Binding-site contacts:
Ligand atom C5 contacts residue ARG255 of chain 1.A at 4.0 Å.
Ligand atom C2 contacts residue ARG255 of chain 1.A at 4.0 Å.
Ligand atom O7 contacts residue GLU258 of chain 1.A at 3.2 Å (salt-bridge).
Ligand atom C4 contacts residue ARG255 of chain 1.A at 4.3 Å.
Ligand atom C6 contacts residue ARG255 of chain 1.A at 3.4 Å.
Ligand atom C7 contacts residue HIS109 of chain 1.A at 3.8 Å.
Ligand atom N8 contacts residue GLN105 of chain 1.A at 4.2 Å.
Ligand atom O7 contacts residue GLN105 of chain 1.A at 3.3 Å (h-bond).
Ligand atom C7 contacts residue HEM1 of chain 1.F at 3.3 Å.
Ligand atom C5 contacts residue HEM1 of chain 1.F at 3.7 Å.
Ligand atom N8 contacts residue HIS109 of chain 1.A at 3.0 Å (h-bond).
Ligand atom O6 contacts residue HEM1 of chain 1.F at 3.2 Å.
Ligand atom C3 contacts residue HEM1 of chain 1.F at 4.2 Å.
Ligand atom O7 contacts residue HEM1 of chain 1.F at 3.4 Å.
Ligand atom C3 contacts residue ARG255 of chain 1.A at 4.3 Å.
Ligand atom C5 contacts residue PHE113 of chain 1.A at 4.2 Å (hydrophobic).
Ligand atom N8 contacts residue ARG255 of chain 1.A at 3.9 Å.
Ligand atom O9 contacts residue HIS109 of chain 1.A at 2.5 Å (h-bond).
Ligand atom O9 contacts residue GLN105 of chain 1.A at 3.2 Å (h-bond).
Ligand atom C2 contacts residue GLU258 of chain 1.A at 4.0 Å.
Ligand atom C1 contacts residue ARG255 of chain 1.A at 3.7 Å.
Ligand atom C7 contacts residue GLN105 of chain 1.A at 4.2 Å.
Ligand atom O7 contacts residue HIS109 of chain 1.A at 4.1 Å.
Ligand atom C1 contacts residue HEM1 of chain 1.F at 3.5 Å.
Ligand atom O6 contacts residue ARG255 of chain 1.A at 3.3 Å.
Ligand atom C4 contacts residue HEM1 of chain 1.F at 4.5 Å.
Ligand atom C6 contacts residue HEM1 of chain 1.F at 3.4 Å.
Ligand atom O7 contacts residue ARG255 of chain 1.A at 4.4 Å.
Ligand atom O9 contacts residue HEM1 of chain 1.F at 3.0 Å.
Ligand atom N8 contacts residue HEM1 of chain 1.F at 3.0 Å (h-bond).
Ligand atom C2 contacts residue HEM1 of chain 1.F at 3.9 Å.
Ligand atom C7 contacts residue ARG255 of chain 1.A at 4.0 Å.
Ligand atom C7 contacts residue GLU258 of chain 1.A at 4.4 Å.

Sequence of chain 1.A:
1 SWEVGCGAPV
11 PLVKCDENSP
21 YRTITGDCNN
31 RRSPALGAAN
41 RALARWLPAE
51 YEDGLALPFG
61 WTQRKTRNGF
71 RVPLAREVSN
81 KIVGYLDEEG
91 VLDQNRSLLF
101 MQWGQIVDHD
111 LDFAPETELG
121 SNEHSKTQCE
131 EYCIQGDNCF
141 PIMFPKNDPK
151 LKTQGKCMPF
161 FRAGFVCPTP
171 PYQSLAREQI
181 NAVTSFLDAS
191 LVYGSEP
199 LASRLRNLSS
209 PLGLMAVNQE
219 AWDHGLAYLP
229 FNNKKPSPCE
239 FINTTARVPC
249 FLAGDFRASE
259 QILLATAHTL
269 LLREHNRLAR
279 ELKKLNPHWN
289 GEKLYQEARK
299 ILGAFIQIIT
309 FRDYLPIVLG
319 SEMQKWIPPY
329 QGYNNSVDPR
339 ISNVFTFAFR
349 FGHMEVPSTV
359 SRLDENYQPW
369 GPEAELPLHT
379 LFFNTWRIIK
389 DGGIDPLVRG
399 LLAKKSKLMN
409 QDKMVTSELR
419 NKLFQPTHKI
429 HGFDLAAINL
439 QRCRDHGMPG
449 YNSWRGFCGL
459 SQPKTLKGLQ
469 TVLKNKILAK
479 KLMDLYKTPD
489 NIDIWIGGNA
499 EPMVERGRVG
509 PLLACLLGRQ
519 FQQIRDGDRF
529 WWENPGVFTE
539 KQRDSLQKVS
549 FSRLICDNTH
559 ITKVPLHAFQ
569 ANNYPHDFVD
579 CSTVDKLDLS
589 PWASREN

This protein binds this small molecule.
Small molecule (SMILES): O=C(NO)c1ccccc1O